Sequence of chain 3.A:
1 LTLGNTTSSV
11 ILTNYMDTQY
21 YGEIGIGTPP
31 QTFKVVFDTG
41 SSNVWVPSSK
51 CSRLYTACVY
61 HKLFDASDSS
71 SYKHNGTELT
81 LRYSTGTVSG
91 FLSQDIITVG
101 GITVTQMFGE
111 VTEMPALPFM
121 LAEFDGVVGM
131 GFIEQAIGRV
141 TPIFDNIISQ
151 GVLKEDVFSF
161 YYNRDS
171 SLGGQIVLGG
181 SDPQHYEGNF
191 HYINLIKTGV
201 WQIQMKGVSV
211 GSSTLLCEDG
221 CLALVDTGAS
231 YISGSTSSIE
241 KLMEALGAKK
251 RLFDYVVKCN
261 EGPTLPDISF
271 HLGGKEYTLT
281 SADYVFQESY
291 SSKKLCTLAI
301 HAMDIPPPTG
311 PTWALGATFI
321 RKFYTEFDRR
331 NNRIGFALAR

Binding-site contacts:
Ligand atom C7 contacts residue ASN75 of chain 3.A at 3.5 Å.
Ligand atom O7 contacts residue HIS74 of chain 3.A at 4.0 Å.
Ligand atom C5 contacts residue ASN75 of chain 3.A at 3.7 Å.
Ligand atom N2 contacts residue THR77 of chain 3.A at 4.0 Å.
Ligand atom O5 contacts residue ASN75 of chain 3.A at 2.4 Å (h-bond).
Ligand atom N2 contacts residue ASN75 of chain 3.A at 2.9 Å (h-bond).
Ligand atom C1 contacts residue THR77 of chain 3.A at 4.4 Å.
Ligand atom O7 contacts residue ASN75 of chain 3.A at 3.4 Å.
Ligand atom C1 contacts residue ASN75 of chain 3.A at 1.5 Å.
Ligand atom C2 contacts residue ASN75 of chain 3.A at 2.5 Å.
Ligand atom C4 contacts residue ASN75 of chain 3.A at 4.2 Å.
Ligand atom C8 contacts residue ASN75 of chain 3.A at 4.2 Å.
Ligand atom C3 contacts residue ASN75 of chain 3.A at 3.8 Å.

A small-molecule ligand and the protein it binds are described below.
Small molecule (SMILES): CC(=O)N[C@@H]1[C@@H](O)[C@H](O)[C@@H](CO)O[C@H]1O